Binding-site contacts:
Ligand atom O5 contacts residue THR156 of chain 1.F at 4.1 Å.
Ligand atom C7 contacts residue ASN154 of chain 1.F at 3.6 Å.
Ligand atom C1 contacts residue ASN154 of chain 1.F at 1.5 Å.
Ligand atom C3 contacts residue ASN154 of chain 1.F at 3.9 Å.
Ligand atom O5 contacts residue GLU150 of chain 1.F at 3.6 Å.
Ligand atom O5 contacts residue SER151 of chain 1.F at 4.2 Å.
Ligand atom C5 contacts residue ASN154 of chain 1.F at 3.7 Å.
Ligand atom O6 contacts residue ALA147 of chain 1.F at 3.4 Å (h-bond).
Ligand atom N2 contacts residue ASN154 of chain 1.F at 3.2 Å (h-bond).
Ligand atom C6 contacts residue ALA147 of chain 1.F at 3.4 Å (hydrophobic).
Ligand atom C5 contacts residue GLU150 of chain 1.F at 4.4 Å.
Ligand atom C1 contacts residue GLU150 of chain 1.F at 4.3 Å.
Ligand atom C1 contacts residue THR156 of chain 1.F at 4.0 Å.
Ligand atom O5 contacts residue ASN154 of chain 1.F at 2.4 Å (h-bond).
Ligand atom C4 contacts residue ASN154 of chain 1.F at 4.2 Å.
Ligand atom C6 contacts residue SER151 of chain 1.F at 4.2 Å.
Ligand atom O6 contacts residue GLU150 of chain 1.F at 3.6 Å.
Ligand atom O7 contacts residue ASN154 of chain 1.F at 3.4 Å (h-bond).
Ligand atom C5 contacts residue THR156 of chain 1.F at 4.4 Å.
Ligand atom C6 contacts residue GLU150 of chain 1.F at 4.2 Å.
Ligand atom C2 contacts residue ASN154 of chain 1.F at 2.5 Å.

A small-molecule ligand and the protein it binds are described below.
Small molecule (SMILES): CC(=O)N[C@@H]1[C@@H](O)[C@H](O)[C@@H](CO)O[C@H]1O

Sequence of chain 1.F:
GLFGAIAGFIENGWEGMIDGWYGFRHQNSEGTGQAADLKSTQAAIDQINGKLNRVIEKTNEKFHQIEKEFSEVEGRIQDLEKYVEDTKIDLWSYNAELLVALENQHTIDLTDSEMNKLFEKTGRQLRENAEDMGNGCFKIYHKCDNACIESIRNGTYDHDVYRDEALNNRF